Binding-site contacts:
Ligand atom N contacts residue GLU698 of chain 1.A at 3.5 Å (salt-bridge).
Ligand atom CD1 contacts residue TYR443 of chain 1.A at 3.7 Å (hydrophobic).
Ligand atom OD1 contacts residue THR648 of chain 1.A at 2.6 Å (h-bond).
Ligand atom OD2 contacts residue THR648 of chain 1.A at 3.5 Å (h-bond).
Ligand atom CG1 contacts residue SER647 of chain 1.A at 4.1 Å.
Ligand atom CB1 contacts residue LEU643 of chain 1.A at 3.7 Å (hydrophobic).
Ligand atom O contacts residue SER647 of chain 1.A at 3.0 Å (h-bond).
Ligand atom OD2 contacts residue SER645 of chain 1.A at 4.1 Å.
Ligand atom OD2 contacts residue LEU643 of chain 1.A at 3.9 Å.
Ligand atom OXT contacts residue GLY646 of chain 1.A at 3.2 Å.
Ligand atom CA contacts residue GLU698 of chain 1.A at 3.6 Å.
Ligand atom OD1 contacts residue LEU643 of chain 1.A at 3.8 Å.
Ligand atom CG1 contacts residue THR648 of chain 1.A at 3.5 Å.
Ligand atom CG contacts residue TYR443 of chain 1.A at 3.5 Å (hydrophobic).
Ligand atom O contacts residue ARG478 of chain 1.A at 2.7 Å (salt-bridge).
Ligand atom OD2 contacts residue GLY646 of chain 1.A at 3.2 Å.
Ligand atom CA contacts residue SER647 of chain 1.A at 4.0 Å.
Ligand atom CD1 contacts residue GLU395 of chain 1.A at 4.0 Å.
Ligand atom CD contacts residue TYR443 of chain 1.A at 3.6 Å (hydrophobic).
Ligand atom O contacts residue THR473 of chain 1.A at 3.6 Å (h-bond).
Ligand atom C contacts residue THR473 of chain 1.A at 4.0 Å.
Ligand atom OXT contacts residue TYR443 of chain 1.A at 4.2 Å.
Ligand atom N contacts residue THR473 of chain 1.A at 3.3 Å (h-bond).
Ligand atom CG1 contacts residue LEU643 of chain 1.A at 3.6 Å (hydrophobic).
Ligand atom C contacts residue ARG478 of chain 1.A at 3.4 Å.
Ligand atom OD2 contacts residue SER647 of chain 1.A at 3.0 Å (h-bond).
Ligand atom CD2 contacts residue TYR443 of chain 1.A at 3.5 Å (hydrophobic).
Ligand atom CD2 contacts residue LEU643 of chain 1.A at 3.6 Å (hydrophobic).
Ligand atom CD contacts residue PRO471 of chain 1.A at 3.2 Å (hydrophobic).
Ligand atom CG2 contacts residue TYR443 of chain 1.A at 3.5 Å (hydrophobic).
Ligand atom OD1 contacts residue GLU698 of chain 1.A at 4.1 Å.
Ligand atom OXT contacts residue ARG478 of chain 1.A at 3.3 Å (salt-bridge).
Ligand atom CA contacts residue THR473 of chain 1.A at 3.6 Å.
Ligand atom N contacts residue PRO471 of chain 1.A at 3.4 Å (h-bond).
Ligand atom C contacts residue GLY646 of chain 1.A at 4.3 Å.
Ligand atom CD1 contacts residue MET701 of chain 1.A at 3.6 Å (hydrophobic).
Ligand atom CD contacts residue GLU698 of chain 1.A at 4.0 Å.
Ligand atom CB1 contacts residue GLU698 of chain 1.A at 4.0 Å.
Ligand atom OXT contacts residue SER647 of chain 1.A at 3.0 Å (h-bond).
Ligand atom C contacts residue SER647 of chain 1.A at 3.2 Å.

The small molecule below binds the protein below.
Small molecule (SMILES): C=C(C)[C@H]1CN[C@H](C(=O)O)[C@H]1CC(=O)O

Sequence of chain 1.A:
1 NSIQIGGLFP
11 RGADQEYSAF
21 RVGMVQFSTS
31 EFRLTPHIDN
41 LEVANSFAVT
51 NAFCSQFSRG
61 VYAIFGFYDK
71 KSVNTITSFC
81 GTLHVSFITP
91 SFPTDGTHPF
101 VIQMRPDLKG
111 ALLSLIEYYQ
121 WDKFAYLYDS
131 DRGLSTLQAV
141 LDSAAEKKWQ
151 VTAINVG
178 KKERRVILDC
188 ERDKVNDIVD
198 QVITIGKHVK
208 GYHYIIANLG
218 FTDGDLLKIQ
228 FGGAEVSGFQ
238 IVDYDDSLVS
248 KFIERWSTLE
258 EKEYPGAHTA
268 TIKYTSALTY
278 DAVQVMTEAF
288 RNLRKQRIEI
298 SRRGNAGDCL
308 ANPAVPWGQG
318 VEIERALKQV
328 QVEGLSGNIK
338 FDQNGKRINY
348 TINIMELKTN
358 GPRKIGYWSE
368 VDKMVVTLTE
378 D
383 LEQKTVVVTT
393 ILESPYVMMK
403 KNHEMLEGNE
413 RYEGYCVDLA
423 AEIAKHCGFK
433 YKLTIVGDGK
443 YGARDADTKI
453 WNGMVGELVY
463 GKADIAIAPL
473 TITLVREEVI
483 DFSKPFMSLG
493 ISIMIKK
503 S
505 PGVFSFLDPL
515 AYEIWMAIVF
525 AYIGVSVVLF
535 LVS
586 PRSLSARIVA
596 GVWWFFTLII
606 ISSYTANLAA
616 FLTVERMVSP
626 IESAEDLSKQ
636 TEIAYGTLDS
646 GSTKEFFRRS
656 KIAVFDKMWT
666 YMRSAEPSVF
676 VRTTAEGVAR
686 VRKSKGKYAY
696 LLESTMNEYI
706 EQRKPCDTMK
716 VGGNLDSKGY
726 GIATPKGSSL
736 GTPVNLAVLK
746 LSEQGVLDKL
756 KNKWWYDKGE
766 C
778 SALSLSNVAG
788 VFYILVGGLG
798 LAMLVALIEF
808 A